Sequence of chain 41.A:
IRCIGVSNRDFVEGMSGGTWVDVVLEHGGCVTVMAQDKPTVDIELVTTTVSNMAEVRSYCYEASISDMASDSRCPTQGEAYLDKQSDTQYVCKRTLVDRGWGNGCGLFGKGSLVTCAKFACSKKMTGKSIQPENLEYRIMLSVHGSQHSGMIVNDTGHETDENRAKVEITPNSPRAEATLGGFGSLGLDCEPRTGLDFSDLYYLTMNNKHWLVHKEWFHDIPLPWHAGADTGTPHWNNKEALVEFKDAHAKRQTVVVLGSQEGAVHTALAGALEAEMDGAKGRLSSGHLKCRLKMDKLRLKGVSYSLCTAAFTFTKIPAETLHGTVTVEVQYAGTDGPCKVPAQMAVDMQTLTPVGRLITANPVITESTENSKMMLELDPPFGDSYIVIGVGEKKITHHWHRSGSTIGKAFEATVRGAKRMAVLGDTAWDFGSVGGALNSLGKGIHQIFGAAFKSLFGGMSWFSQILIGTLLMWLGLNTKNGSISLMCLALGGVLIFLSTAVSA

The small molecule below binds the protein below.
Small molecule (SMILES): CC(=O)N[C@@H]1[C@@H](O)[C@H](O)[C@@H](CO)O[C@H]1O

Binding-site contacts:
Ligand atom O7 contacts residue ASN154 of chain 41.A at 2.7 Å (h-bond).
Ligand atom N2 contacts residue ASN154 of chain 41.A at 3.0 Å (h-bond).
Ligand atom O5 contacts residue HIS158 of chain 41.A at 3.8 Å.
Ligand atom O7 contacts residue THR160 of chain 41.A at 2.5 Å.
Ligand atom O7 contacts residue ASP161 of chain 41.A at 3.7 Å.
Ligand atom O5 contacts residue ASN154 of chain 41.A at 2.4 Å (h-bond).
Ligand atom O3 contacts residue THR160 of chain 41.A at 4.3 Å.
Ligand atom C6 contacts residue THR160 of chain 41.A at 3.7 Å.
Ligand atom O5 contacts residue THR160 of chain 41.A at 3.2 Å.
Ligand atom C5 contacts residue ASN154 of chain 41.A at 3.8 Å.
Ligand atom C7 contacts residue ASN154 of chain 41.A at 3.0 Å.
Ligand atom C3 contacts residue THR160 of chain 41.A at 3.9 Å.
Ligand atom C4 contacts residue THR160 of chain 41.A at 3.6 Å.
Ligand atom C3 contacts residue ASN154 of chain 41.A at 3.9 Å.
Ligand atom C8 contacts residue VAL153 of chain 41.A at 4.4 Å (hydrophobic).
Ligand atom N2 contacts residue THR160 of chain 41.A at 3.5 Å.
Ligand atom C2 contacts residue ASN154 of chain 41.A at 2.5 Å.
Ligand atom C8 contacts residue ILE152 of chain 41.A at 4.3 Å (hydrophobic).
Ligand atom C1 contacts residue THR160 of chain 41.A at 3.0 Å.
Ligand atom C7 contacts residue THR160 of chain 41.A at 3.4 Å.
Ligand atom C6 contacts residue HIS158 of chain 41.A at 4.0 Å.
Ligand atom O6 contacts residue HIS158 of chain 41.A at 3.4 Å (h-bond).
Ligand atom C1 contacts residue ASN154 of chain 41.A at 1.6 Å.
Ligand atom C2 contacts residue THR160 of chain 41.A at 2.7 Å.
Ligand atom C5 contacts residue THR160 of chain 41.A at 3.7 Å.
Ligand atom C8 contacts residue ASN154 of chain 41.A at 4.1 Å.
Ligand atom C4 contacts residue ASN154 of chain 41.A at 4.3 Å.